Sequence of chain 1.A:
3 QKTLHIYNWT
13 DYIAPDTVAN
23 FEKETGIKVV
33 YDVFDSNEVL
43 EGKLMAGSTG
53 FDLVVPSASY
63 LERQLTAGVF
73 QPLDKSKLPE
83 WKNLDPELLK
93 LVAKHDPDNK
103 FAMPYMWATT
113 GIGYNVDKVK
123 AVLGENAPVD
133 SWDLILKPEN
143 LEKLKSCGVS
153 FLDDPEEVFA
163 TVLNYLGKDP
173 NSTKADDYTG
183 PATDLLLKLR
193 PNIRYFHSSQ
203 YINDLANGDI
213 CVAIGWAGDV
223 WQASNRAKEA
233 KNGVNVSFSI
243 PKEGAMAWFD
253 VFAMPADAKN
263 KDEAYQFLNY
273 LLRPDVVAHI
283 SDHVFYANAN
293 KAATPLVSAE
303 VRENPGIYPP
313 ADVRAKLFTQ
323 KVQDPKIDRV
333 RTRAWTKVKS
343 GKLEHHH

Binding-site contacts:
Ligand atom O04 contacts residue LEU46 of chain 1.A at 4.3 Å.
Ligand atom C03 contacts residue ALA69 of chain 1.A at 4.4 Å (hydrophobic).
Ligand atom O04 contacts residue MET47 of chain 1.A at 4.1 Å.
Ligand atom O04 contacts residue VAL71 of chain 1.A at 4.0 Å.
Ligand atom C01 contacts residue GLY49 of chain 1.A at 4.5 Å.
Ligand atom C05 contacts residue MET47 of chain 1.A at 4.1 Å (hydrophobic).
Ligand atom C03 contacts residue LEU46 of chain 1.A at 4.5 Å (hydrophobic).
Ligand atom N06 contacts residue ALA48 of chain 1.A at 4.4 Å.
Ligand atom N06 contacts residue MET47 of chain 1.A at 3.7 Å.
Ligand atom N06 contacts residue LEU46 of chain 1.A at 3.8 Å.
Ligand atom C03 contacts residue VAL71 of chain 1.A at 3.9 Å (hydrophobic).
Ligand atom N06 contacts residue GLY49 of chain 1.A at 3.7 Å.

A small-molecule ligand and the protein it binds are described below.
Small molecule (SMILES): COC[C@H](C)N